A small-molecule ligand and the protein it binds are described below.
Small molecule (SMILES): O=c1[nH]c(=O)c2[nH]c(=O)[nH]c2[nH]1

Sequence of chain 2.A:
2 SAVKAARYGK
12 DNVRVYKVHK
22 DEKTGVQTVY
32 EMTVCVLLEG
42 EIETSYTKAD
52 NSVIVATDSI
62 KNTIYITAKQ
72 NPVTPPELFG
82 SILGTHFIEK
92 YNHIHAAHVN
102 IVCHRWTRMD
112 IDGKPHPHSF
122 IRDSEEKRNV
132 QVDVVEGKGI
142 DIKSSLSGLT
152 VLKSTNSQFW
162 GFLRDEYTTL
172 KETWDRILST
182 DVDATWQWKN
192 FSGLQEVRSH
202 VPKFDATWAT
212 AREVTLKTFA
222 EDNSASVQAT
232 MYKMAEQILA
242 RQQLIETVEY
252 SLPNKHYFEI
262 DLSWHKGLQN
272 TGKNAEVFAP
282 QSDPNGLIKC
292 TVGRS

Sequence of chain 1.A:
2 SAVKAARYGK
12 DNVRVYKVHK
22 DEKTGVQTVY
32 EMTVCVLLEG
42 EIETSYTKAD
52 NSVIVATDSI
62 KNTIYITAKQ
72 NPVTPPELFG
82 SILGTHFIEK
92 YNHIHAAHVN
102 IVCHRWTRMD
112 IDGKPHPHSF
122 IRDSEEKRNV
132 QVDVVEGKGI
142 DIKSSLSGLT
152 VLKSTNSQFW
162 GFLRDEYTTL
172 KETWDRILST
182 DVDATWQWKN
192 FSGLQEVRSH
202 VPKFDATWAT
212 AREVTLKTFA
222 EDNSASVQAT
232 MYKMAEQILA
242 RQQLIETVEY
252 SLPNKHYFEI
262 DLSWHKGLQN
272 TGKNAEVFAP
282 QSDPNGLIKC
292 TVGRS

Binding-site contacts:
Ligand atom O13 contacts residue TYR9 of chain 1.A at 3.7 Å.
Ligand atom C2 contacts residue AZI1 of chain 2.C at 3.1 Å.
Ligand atom N1 contacts residue GLN229 of chain 2.A at 3.0 Å (h-bond).
Ligand atom O24 contacts residue LEU171 of chain 2.A at 3.5 Å.
Ligand atom C2 contacts residue PHE160 of chain 2.A at 3.5 Å (hydrophobic).
Ligand atom O24 contacts residue ASP59 of chain 1.A at 2.9 Å (salt-bridge).
Ligand atom N3 contacts residue ASN255 of chain 2.A at 3.5 Å (h-bond).
Ligand atom N3 contacts residue ARG177 of chain 2.A at 3.0 Å (salt-bridge).
Ligand atom C4 contacts residue AZI1 of chain 2.C at 3.1 Å.
Ligand atom C2 contacts residue ARG177 of chain 2.A at 3.5 Å.
Ligand atom N7 contacts residue AZI1 of chain 2.C at 3.6 Å (h-bond).
Ligand atom N9 contacts residue PHE160 of chain 2.A at 3.5 Å.
Ligand atom N1 contacts residue AZI1 of chain 2.C at 3.2 Å (h-bond).
Ligand atom C6 contacts residue AZI1 of chain 2.C at 3.4 Å.
Ligand atom C4 contacts residue ARG177 of chain 2.A at 3.7 Å.
Ligand atom C8 contacts residue AZI1 of chain 2.C at 3.6 Å.
Ligand atom O24 contacts residue THR58 of chain 1.A at 3.2 Å (h-bond).
Ligand atom C5 contacts residue AZI1 of chain 2.C at 3.2 Å.
Ligand atom C8 contacts residue PHE160 of chain 2.A at 3.6 Å (hydrophobic).
Ligand atom C6 contacts residue GLN229 of chain 2.A at 3.7 Å.
Ligand atom O13 contacts residue THR58 of chain 1.A at 3.7 Å.
Ligand atom O11 contacts residue ARG177 of chain 2.A at 2.9 Å (salt-bridge).
Ligand atom N3 contacts residue PHE160 of chain 2.A at 3.5 Å.
Ligand atom N9 contacts residue AZI1 of chain 2.C at 3.5 Å (h-bond).
Ligand atom N1 contacts residue PHE160 of chain 2.A at 3.4 Å.
Ligand atom N3 contacts residue AZI1 of chain 2.C at 3.1 Å (h-bond).
Ligand atom N7 contacts residue PHE160 of chain 2.A at 3.5 Å.
Ligand atom C4 contacts residue PHE160 of chain 2.A at 3.3 Å (hydrophobic).
Ligand atom O11 contacts residue VAL228 of chain 2.A at 2.9 Å (h-bond).
Ligand atom O11 contacts residue PHE160 of chain 2.A at 3.7 Å.
Ligand atom O13 contacts residue GLN229 of chain 2.A at 2.9 Å (h-bond).
Ligand atom C5 contacts residue PHE160 of chain 2.A at 3.3 Å (hydrophobic).
Ligand atom N7 contacts residue THR58 of chain 1.A at 2.8 Å (h-bond).
Ligand atom C6 contacts residue PHE160 of chain 2.A at 3.3 Å (hydrophobic).
Ligand atom N7 contacts residue ALA57 of chain 1.A at 3.7 Å.
Ligand atom O24 contacts residue ALA57 of chain 1.A at 3.6 Å.
Ligand atom O13 contacts residue ILE55 of chain 1.A at 3.5 Å.
Ligand atom C8 contacts residue THR58 of chain 1.A at 3.3 Å.
Ligand atom O11 contacts residue GLN229 of chain 2.A at 3.7 Å.
Ligand atom O11 contacts residue SER227 of chain 2.A at 3.4 Å.